A protein and the small-molecule ligand that binds it are described below.
Small molecule (SMILES): COc1ccc(OCc2ccc(COc3c(Cl)cccc3Cl)cc2)c(Cl)c1

Sequence of chain 23.A:
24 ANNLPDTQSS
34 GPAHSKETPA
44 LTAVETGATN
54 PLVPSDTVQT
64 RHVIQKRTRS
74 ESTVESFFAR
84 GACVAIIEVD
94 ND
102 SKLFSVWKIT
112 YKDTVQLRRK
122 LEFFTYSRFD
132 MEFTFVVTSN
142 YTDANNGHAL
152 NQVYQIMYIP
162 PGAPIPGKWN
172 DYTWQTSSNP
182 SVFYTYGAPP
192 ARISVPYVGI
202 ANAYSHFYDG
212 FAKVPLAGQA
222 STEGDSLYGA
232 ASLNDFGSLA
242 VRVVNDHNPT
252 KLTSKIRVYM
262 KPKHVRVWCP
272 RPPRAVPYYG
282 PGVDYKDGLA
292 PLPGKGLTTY

Sequence of chain 23.C:
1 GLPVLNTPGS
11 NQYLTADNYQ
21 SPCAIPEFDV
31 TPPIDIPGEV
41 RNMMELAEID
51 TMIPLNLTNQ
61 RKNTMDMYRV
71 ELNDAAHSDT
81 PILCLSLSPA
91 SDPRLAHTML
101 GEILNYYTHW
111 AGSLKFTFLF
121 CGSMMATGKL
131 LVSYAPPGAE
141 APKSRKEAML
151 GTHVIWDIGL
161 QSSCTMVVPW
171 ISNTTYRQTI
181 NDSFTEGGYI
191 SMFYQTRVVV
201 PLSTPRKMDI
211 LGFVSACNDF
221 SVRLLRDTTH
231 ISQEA

Binding-site contacts:
Ligand atom C21 contacts residue HIS207 of chain 23.A at 3.6 Å.
Ligand atom O1 contacts residue PHE237 of chain 23.A at 3.8 Å.
Ligand atom C20 contacts residue LEU240 of chain 23.A at 3.8 Å (hydrophobic).
Ligand atom C5 contacts residue TYR112 of chain 23.A at 3.5 Å (hydrophobic).
Ligand atom O3 contacts residue TYR112 of chain 23.A at 3.6 Å.
Ligand atom C17 contacts residue TYR159 of chain 23.A at 3.7 Å (hydrophobic).
Ligand atom C9 contacts residue PHE237 of chain 23.A at 3.7 Å (hydrophobic).
Ligand atom O3 contacts residue PHE130 of chain 23.A at 3.6 Å.
Ligand atom C1 contacts residue TYR205 of chain 23.A at 3.8 Å (hydrophobic).
Ligand atom C14 contacts residue TYR159 of chain 23.A at 3.5 Å (hydrophobic).
Ligand atom CL3 contacts residue PHE134 of chain 23.A at 3.8 Å.
Ligand atom C7 contacts residue PHE237 of chain 23.A at 3.5 Å (hydrophobic).
Ligand atom C20 contacts residue ILE194 of chain 23.A at 3.8 Å (hydrophobic).
Ligand atom C13 contacts residue MET132 of chain 23.A at 3.4 Å (hydrophobic).
Ligand atom C7 contacts residue MET132 of chain 23.A at 3.3 Å (hydrophobic).
Ligand atom C12 contacts residue ILE110 of chain 23.A at 3.8 Å (hydrophobic).
Ligand atom C8 contacts residue MET132 of chain 23.A at 3.4 Å (hydrophobic).
Ligand atom C13 contacts residue ILE110 of chain 23.A at 3.7 Å (hydrophobic).
Ligand atom C11 contacts residue ILE110 of chain 23.A at 3.8 Å (hydrophobic).
Ligand atom C3 contacts residue MET132 of chain 23.A at 3.7 Å (hydrophobic).
Ligand atom C17 contacts residue ALA24 of chain 23.C at 3.7 Å (hydrophobic).
Ligand atom CL2 contacts residue ALA24 of chain 23.C at 3.5 Å.
Ligand atom C4 contacts residue MET132 of chain 23.A at 3.8 Å (hydrophobic).
Ligand atom C12 contacts residue PHE134 of chain 23.A at 3.8 Å (hydrophobic).
Ligand atom C21 contacts residue SER128 of chain 23.A at 3.8 Å.
Ligand atom CL2 contacts residue TYR159 of chain 23.A at 3.6 Å.
Ligand atom C21 contacts residue TYR205 of chain 23.A at 3.8 Å (hydrophobic).
Ligand atom C9 contacts residue VAL199 of chain 23.A at 3.6 Å (hydrophobic).
Ligand atom C2 contacts residue PHE237 of chain 23.A at 3.6 Å (hydrophobic).
Ligand atom O2 contacts residue VAL196 of chain 23.A at 3.4 Å.
Ligand atom CL3 contacts residue LEU240 of chain 23.A at 3.8 Å.
Ligand atom C10 contacts residue TYR159 of chain 23.A at 3.5 Å (hydrophobic).
Ligand atom O1 contacts residue MET132 of chain 23.A at 3.7 Å.
Ligand atom C16 contacts residue TYR159 of chain 23.A at 3.8 Å (hydrophobic).
Ligand atom C19 contacts residue LEU240 of chain 23.A at 3.8 Å (hydrophobic).
Ligand atom C6 contacts residue TYR112 of chain 23.A at 3.7 Å (hydrophobic).
Ligand atom CL2 contacts residue ILE25 of chain 23.C at 3.4 Å.
Ligand atom C13 contacts residue PHE134 of chain 23.A at 3.7 Å (hydrophobic).
Ligand atom C16 contacts residue ALA24 of chain 23.C at 3.8 Å (hydrophobic).
Ligand atom O1 contacts residue ILE110 of chain 23.A at 3.7 Å.